Binding-site contacts:
Ligand atom C16 contacts residue MET165 of chain 1.A at 3.9 Å (hydrophobic).
Ligand atom C15 contacts residue MET49 of chain 1.A at 3.7 Å (hydrophobic).
Ligand atom O1 contacts residue DMS1 of chain 1.E at 3.9 Å.
Ligand atom O1 contacts residue MET165 of chain 1.A at 3.3 Å.
Ligand atom N1 contacts residue GLU166 of chain 1.A at 3.9 Å.
Ligand atom N1 contacts residue SER144 of chain 1.A at 3.8 Å.
Ligand atom CL contacts residue ASP187 of chain 1.A at 3.4 Å.
Ligand atom C8 contacts residue LEU141 of chain 1.A at 3.9 Å (hydrophobic).
Ligand atom C5 contacts residue HIS163 of chain 1.A at 3.3 Å.
Ligand atom C15 contacts residue DMS1 of chain 1.E at 3.8 Å.
Ligand atom C7 contacts residue GLU166 of chain 1.A at 3.7 Å.
Ligand atom C18 contacts residue HIS164 of chain 1.A at 3.4 Å.
Ligand atom N1 contacts residue HIS163 of chain 1.A at 2.8 Å (h-bond).
Ligand atom C6 contacts residue GLU166 of chain 1.A at 3.6 Å.
Ligand atom CL contacts residue MET165 of chain 1.A at 3.8 Å.
Ligand atom C8 contacts residue PHE140 of chain 1.A at 3.8 Å (hydrophobic).
Ligand atom C7 contacts residue ASN142 of chain 1.A at 3.8 Å.
Ligand atom CL contacts residue HIS164 of chain 1.A at 3.6 Å.
Ligand atom C5 contacts residue MET165 of chain 1.A at 3.9 Å (hydrophobic).
Ligand atom C16 contacts residue ARG188 of chain 1.A at 3.8 Å.
Ligand atom C2 contacts residue CYS145 of chain 1.A at 3.6 Å (hydrophobic).
Ligand atom C14 contacts residue GLN189 of chain 1.A at 3.4 Å.
Ligand atom CL contacts residue HIS41 of chain 1.A at 3.5 Å.
Ligand atom C6 contacts residue LEU141 of chain 1.A at 3.7 Å (hydrophobic).
Ligand atom C17 contacts residue MET165 of chain 1.A at 3.6 Å (hydrophobic).
Ligand atom C3 contacts residue MET165 of chain 1.A at 3.9 Å (hydrophobic).
Ligand atom C6 contacts residue PHE140 of chain 1.A at 3.5 Å (hydrophobic).
Ligand atom C18 contacts residue MET165 of chain 1.A at 3.5 Å (hydrophobic).
Ligand atom C14 contacts residue DMS1 of chain 1.E at 3.7 Å.
Ligand atom C8 contacts residue GLU166 of chain 1.A at 3.4 Å.
Ligand atom C16 contacts residue MET49 of chain 1.A at 3.4 Å (hydrophobic).
Ligand atom C5 contacts residue CYS145 of chain 1.A at 3.9 Å (hydrophobic).
Ligand atom C5 contacts residue GLU166 of chain 1.A at 3.7 Å.
Ligand atom C17 contacts residue MET49 of chain 1.A at 3.7 Å (hydrophobic).
Ligand atom C15 contacts residue GLN189 of chain 1.A at 3.6 Å.
Ligand atom C8 contacts residue ASN142 of chain 1.A at 3.7 Å.
Ligand atom C7 contacts residue LEU141 of chain 1.A at 3.9 Å (hydrophobic).
Ligand atom C6 contacts residue HIS163 of chain 1.A at 3.9 Å.
Ligand atom C2 contacts residue ASN142 of chain 1.A at 3.5 Å.
Ligand atom O1 contacts residue GLU166 of chain 1.A at 3.0 Å (salt-bridge).

Sequence of chain 1.A:
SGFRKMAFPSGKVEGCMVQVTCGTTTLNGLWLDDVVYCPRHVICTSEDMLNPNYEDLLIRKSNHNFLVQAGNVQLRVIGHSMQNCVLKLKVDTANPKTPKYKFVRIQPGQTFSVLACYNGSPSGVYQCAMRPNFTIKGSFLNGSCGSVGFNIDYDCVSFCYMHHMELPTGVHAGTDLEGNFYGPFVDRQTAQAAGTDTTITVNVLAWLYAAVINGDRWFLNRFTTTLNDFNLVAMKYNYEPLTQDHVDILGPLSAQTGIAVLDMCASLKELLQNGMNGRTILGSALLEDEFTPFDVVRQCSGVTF

Sequence of chain 1.B:
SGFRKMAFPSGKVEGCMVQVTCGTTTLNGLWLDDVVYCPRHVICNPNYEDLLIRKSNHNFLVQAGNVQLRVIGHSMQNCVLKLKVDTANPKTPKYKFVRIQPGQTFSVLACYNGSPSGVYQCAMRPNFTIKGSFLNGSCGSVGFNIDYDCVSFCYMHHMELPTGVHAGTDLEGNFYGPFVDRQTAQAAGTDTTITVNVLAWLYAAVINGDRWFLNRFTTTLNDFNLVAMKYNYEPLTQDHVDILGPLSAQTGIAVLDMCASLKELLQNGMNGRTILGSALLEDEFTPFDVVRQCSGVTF

The small molecule below binds the protein below.
Small molecule (SMILES): O=C1N(c2cncc3ccccc23)CC[C@@]1(O)c1cccc(Cl)c1